Sequence of chain 33.C:
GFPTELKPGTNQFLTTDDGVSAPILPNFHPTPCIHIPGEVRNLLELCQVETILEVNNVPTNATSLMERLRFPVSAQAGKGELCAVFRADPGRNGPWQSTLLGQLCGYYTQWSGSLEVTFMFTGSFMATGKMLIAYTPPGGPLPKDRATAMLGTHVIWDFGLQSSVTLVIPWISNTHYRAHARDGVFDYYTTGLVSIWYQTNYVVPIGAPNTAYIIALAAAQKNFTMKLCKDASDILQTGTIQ

The protein below binds the small molecule below.
Small molecule (SMILES): CCO/N=C/c1ccc(OCCCCCN2CCN(c3ccncc3)C2=O)cc1

Sequence of chain 33.A:
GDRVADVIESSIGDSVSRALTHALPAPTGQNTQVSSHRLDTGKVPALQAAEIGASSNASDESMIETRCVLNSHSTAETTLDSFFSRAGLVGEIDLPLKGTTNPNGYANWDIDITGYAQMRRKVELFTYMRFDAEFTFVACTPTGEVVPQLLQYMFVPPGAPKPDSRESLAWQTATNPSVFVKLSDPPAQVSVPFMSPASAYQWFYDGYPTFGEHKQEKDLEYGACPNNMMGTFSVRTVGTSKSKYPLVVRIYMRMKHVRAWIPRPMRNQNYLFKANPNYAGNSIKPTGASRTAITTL

Binding-site contacts:
Ligand atom CAL contacts residue PRO177 of chain 33.A at 3.7 Å (hydrophobic).
Ligand atom CAD contacts residue THR114 of chain 33.A at 3.6 Å.
Ligand atom CAS contacts residue TYR201 of chain 33.A at 3.7 Å (hydrophobic).
Ligand atom OAB contacts residue TRP203 of chain 33.A at 3.8 Å.
Ligand atom CAI contacts residue PHE135 of chain 33.A at 3.7 Å (hydrophobic).
Ligand atom CAP contacts residue PHE135 of chain 33.A at 3.6 Å (hydrophobic).
Ligand atom CAA contacts residue SER178 of chain 33.A at 3.5 Å.
Ligand atom OAB contacts residue ASP112 of chain 33.A at 3.6 Å.
Ligand atom CAE contacts residue GLN202 of chain 33.A at 3.4 Å.
Ligand atom CBA contacts residue TRP203 of chain 33.A at 3.3 Å (hydrophobic).
Ligand atom OAW contacts residue MET195 of chain 33.A at 3.3 Å.
Ligand atom CAA contacts residue VAL179 of chain 33.A at 3.3 Å (hydrophobic).
Ligand atom CAG contacts residue GLN202 of chain 33.A at 3.5 Å.
Ligand atom CAE contacts residue ASN228 of chain 33.A at 3.4 Å.
Ligand atom CAD contacts residue ASP112 of chain 33.A at 3.7 Å.
Ligand atom CAH contacts residue PHE155 of chain 33.A at 3.7 Å (hydrophobic).
Ligand atom CAF contacts residue ASP112 of chain 33.A at 3.6 Å.
Ligand atom NAT contacts residue PHE155 of chain 33.A at 3.9 Å.
Ligand atom CAJ contacts residue PHE155 of chain 33.A at 3.8 Å (hydrophobic).
Ligand atom CAA contacts residue TYR153 of chain 33.A at 3.7 Å (hydrophobic).
Ligand atom CAG contacts residue ASN228 of chain 33.A at 3.2 Å.
Ligand atom CAN contacts residue ILE111 of chain 33.A at 3.8 Å (hydrophobic).
Ligand atom CAP contacts residue ILE111 of chain 33.A at 3.6 Å (hydrophobic).
Ligand atom OAW contacts residue ILE111 of chain 33.A at 3.9 Å.
Ligand atom CAX contacts residue TRP203 of chain 33.A at 3.5 Å (hydrophobic).
Ligand atom CAC contacts residue PHE137 of chain 33.A at 3.8 Å (hydrophobic).
Ligand atom CAR contacts residue TYR201 of chain 33.A at 3.5 Å (hydrophobic).
Ligand atom CAS contacts residue TRP203 of chain 33.A at 3.5 Å (hydrophobic).
Ligand atom CAS contacts residue ASN228 of chain 33.A at 3.7 Å.
Ligand atom NBB contacts residue TRP203 of chain 33.A at 3.9 Å.
Ligand atom CAL contacts residue PHE155 of chain 33.A at 3.7 Å (hydrophobic).
Ligand atom NBC contacts residue TRP203 of chain 33.A at 3.2 Å.
Ligand atom CAG contacts residue TRP203 of chain 33.A at 3.6 Å (hydrophobic).
Ligand atom CAC contacts residue PHE233 of chain 33.A at 3.9 Å (hydrophobic).
Ligand atom CAF contacts residue TRP203 of chain 33.A at 3.8 Å (hydrophobic).
Ligand atom CAK contacts residue PHE135 of chain 33.A at 3.6 Å (hydrophobic).
Ligand atom CAI contacts residue VAL192 of chain 33.A at 3.9 Å (hydrophobic).
Ligand atom OAB contacts residue ILE113 of chain 33.A at 3.2 Å (h-bond).
Ligand atom CAA contacts residue PRO177 of chain 33.A at 3.3 Å (hydrophobic).
Ligand atom CBA contacts residue ASN228 of chain 33.A at 3.8 Å.

Sequence of chain 34.C:
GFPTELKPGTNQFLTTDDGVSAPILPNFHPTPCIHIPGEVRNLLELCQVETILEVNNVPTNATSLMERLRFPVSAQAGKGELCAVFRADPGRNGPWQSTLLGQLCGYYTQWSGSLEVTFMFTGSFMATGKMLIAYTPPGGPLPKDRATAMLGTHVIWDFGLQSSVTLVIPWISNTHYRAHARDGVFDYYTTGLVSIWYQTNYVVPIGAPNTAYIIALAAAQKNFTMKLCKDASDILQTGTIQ